Sequence of chain 1.A:
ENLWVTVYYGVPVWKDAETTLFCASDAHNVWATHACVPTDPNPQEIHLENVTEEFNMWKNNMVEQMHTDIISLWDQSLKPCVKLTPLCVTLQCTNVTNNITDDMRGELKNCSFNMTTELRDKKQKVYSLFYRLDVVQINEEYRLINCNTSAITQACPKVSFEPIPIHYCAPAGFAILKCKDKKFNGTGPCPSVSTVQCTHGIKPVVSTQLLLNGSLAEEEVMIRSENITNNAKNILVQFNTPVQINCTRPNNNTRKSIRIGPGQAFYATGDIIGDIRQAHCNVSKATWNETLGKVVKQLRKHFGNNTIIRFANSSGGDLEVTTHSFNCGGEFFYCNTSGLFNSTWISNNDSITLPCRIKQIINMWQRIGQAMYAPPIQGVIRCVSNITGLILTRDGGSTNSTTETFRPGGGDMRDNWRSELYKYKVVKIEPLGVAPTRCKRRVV

A small-molecule ligand and the protein it binds are described below.
Small molecule (SMILES): CC(=O)N[C@@H]1[C@@H](O)[C@H](O)[C@@H](CO)O[C@H]1O

Binding-site contacts:
Ligand atom O5 contacts residue ASN204 of chain 1.A at 2.3 Å (h-bond).
Ligand atom C1 contacts residue ASN204 of chain 1.A at 1.4 Å.
Ligand atom C7 contacts residue ASN204 of chain 1.A at 4.1 Å.
Ligand atom C4 contacts residue ASN204 of chain 1.A at 4.2 Å.
Ligand atom N2 contacts residue ASN204 of chain 1.A at 3.1 Å (h-bond).
Ligand atom C5 contacts residue ASN204 of chain 1.A at 3.6 Å.
Ligand atom C2 contacts residue ASN204 of chain 1.A at 2.6 Å.
Ligand atom C3 contacts residue ASN204 of chain 1.A at 3.9 Å.
Ligand atom C8 contacts residue LYS202 of chain 1.A at 3.8 Å.